Binding-site contacts:
Ligand atom N3 contacts residue ILE14 of chain 1.A at 3.5 Å.
Ligand atom C3 contacts residue NDP1 of chain 1.D at 3.6 Å.
Ligand atom N1 contacts residue PHE58 of chain 1.A at 3.8 Å.
Ligand atom C13 contacts residue MET55 of chain 1.A at 3.9 Å (hydrophobic).
Ligand atom C1 contacts residue PHE58 of chain 1.A at 3.9 Å (hydrophobic).
Ligand atom N2 contacts residue ILE14 of chain 1.A at 3.9 Å.
Ligand atom F1 contacts residue PHE116 of chain 1.A at 3.9 Å.
Ligand atom N4 contacts residue TYR170 of chain 1.A at 3.4 Å (h-bond).
Ligand atom N2 contacts residue ALA16 of chain 1.A at 3.7 Å.
Ligand atom N2 contacts residue CYS15 of chain 1.A at 3.0 Å (h-bond).
Ligand atom N4 contacts residue ILE14 of chain 1.A at 2.8 Å (h-bond).
Ligand atom C10 contacts residue LEU46 of chain 1.A at 3.6 Å (hydrophobic).
Ligand atom C12 contacts residue PRO113 of chain 1.A at 3.5 Å (hydrophobic).
Ligand atom C9 contacts residue ILE112 of chain 1.A at 3.9 Å (hydrophobic).
Ligand atom C6 contacts residue PHE58 of chain 1.A at 3.5 Å (hydrophobic).
Ligand atom N3 contacts residue CYS15 of chain 1.A at 3.3 Å.
Ligand atom N5 contacts residue NDP1 of chain 1.D at 3.8 Å.
Ligand atom C11 contacts residue LEU46 of chain 1.A at 3.6 Å (hydrophobic).
Ligand atom C3 contacts residue ASP54 of chain 1.A at 3.6 Å.
Ligand atom C5 contacts residue CYS15 of chain 1.A at 3.9 Å (hydrophobic).
Ligand atom N4 contacts residue NDP1 of chain 1.D at 3.8 Å.
Ligand atom C4 contacts residue CYS15 of chain 1.A at 3.5 Å (hydrophobic).
Ligand atom C2 contacts residue ASP54 of chain 1.A at 3.6 Å.
Ligand atom N3 contacts residue ALA16 of chain 1.A at 3.8 Å.
Ligand atom C5 contacts residue NDP1 of chain 1.D at 3.6 Å.
Ligand atom N3 contacts residue PHE58 of chain 1.A at 3.8 Å.
Ligand atom N2 contacts residue ASP54 of chain 1.A at 3.0 Å (salt-bridge).
Ligand atom N1 contacts residue ASP54 of chain 1.A at 2.8 Å (salt-bridge).
Ligand atom O1 contacts residue NDP1 of chain 1.D at 3.6 Å.
Ligand atom C4 contacts residue ASP54 of chain 1.A at 3.7 Å.
Ligand atom CL1 contacts residue LEU119 of chain 1.A at 3.9 Å.
Ligand atom O2 contacts residue ILE112 of chain 1.A at 3.7 Å.
Ligand atom C8 contacts residue ASN108 of chain 1.A at 3.5 Å.
Ligand atom C5 contacts residue PHE58 of chain 1.A at 3.8 Å (hydrophobic).
Ligand atom C5 contacts residue ILE14 of chain 1.A at 3.6 Å (hydrophobic).
Ligand atom N2 contacts residue THR185 of chain 1.A at 3.5 Å (h-bond).
Ligand atom N4 contacts residue LEU164 of chain 1.A at 3.1 Å (h-bond).
Ligand atom F1 contacts residue PRO113 of chain 1.A at 3.3 Å.
Ligand atom C4 contacts residue ALA16 of chain 1.A at 3.8 Å (hydrophobic).
Ligand atom C7 contacts residue ASN108 of chain 1.A at 3.4 Å.

The protein below binds the small molecule below.
Small molecule (SMILES): CC1(C)N=C(N)N=C(N)N1OCCCOc1ccc(F)cc1Cl

Sequence of chain 1.A:
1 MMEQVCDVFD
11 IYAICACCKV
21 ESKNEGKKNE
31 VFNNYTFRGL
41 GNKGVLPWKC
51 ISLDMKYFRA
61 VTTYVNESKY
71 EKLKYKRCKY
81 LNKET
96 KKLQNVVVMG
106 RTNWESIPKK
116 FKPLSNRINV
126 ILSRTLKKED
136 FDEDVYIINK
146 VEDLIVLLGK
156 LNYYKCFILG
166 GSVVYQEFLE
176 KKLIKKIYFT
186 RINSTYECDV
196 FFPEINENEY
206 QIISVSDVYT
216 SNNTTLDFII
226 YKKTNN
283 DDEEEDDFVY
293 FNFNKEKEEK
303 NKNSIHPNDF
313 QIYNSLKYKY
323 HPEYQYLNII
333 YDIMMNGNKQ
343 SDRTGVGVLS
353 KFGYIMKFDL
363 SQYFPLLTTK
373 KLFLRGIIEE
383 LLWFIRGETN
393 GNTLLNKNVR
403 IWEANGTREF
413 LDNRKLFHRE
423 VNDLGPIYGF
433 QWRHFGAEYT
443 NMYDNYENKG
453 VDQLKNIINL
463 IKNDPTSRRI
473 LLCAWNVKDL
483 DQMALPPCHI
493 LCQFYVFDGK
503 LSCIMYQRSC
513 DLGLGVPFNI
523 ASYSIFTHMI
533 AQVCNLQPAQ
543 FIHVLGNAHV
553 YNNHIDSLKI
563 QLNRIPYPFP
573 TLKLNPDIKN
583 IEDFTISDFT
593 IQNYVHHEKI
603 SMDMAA